A protein and the small-molecule ligand that binds it are described below.
Small molecule (SMILES): NC(=[NH2+])NCCC[C@H](N)C(=O)O

Sequence of chain 1.A:
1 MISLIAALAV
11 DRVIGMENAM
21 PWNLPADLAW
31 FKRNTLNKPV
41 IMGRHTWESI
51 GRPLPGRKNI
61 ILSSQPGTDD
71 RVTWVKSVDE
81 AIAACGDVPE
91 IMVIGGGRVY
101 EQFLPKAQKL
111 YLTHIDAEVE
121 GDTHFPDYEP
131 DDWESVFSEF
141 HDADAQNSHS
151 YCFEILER

Binding-site contacts:
Ligand atom CG contacts residue ARG158 of chain 1.A at 4.4 Å.
Ligand atom N contacts residue TRP133 of chain 1.A at 4.3 Å.
Ligand atom N contacts residue ASP132 of chain 1.A at 2.6 Å (salt-bridge).
Ligand atom CG contacts residue ASP132 of chain 1.A at 4.5 Å.
Ligand atom CZ contacts residue GLU134 of chain 1.A at 4.0 Å.
Ligand atom NH1 contacts residue PRO130 of chain 1.A at 3.6 Å.
Ligand atom CA contacts residue ARG158 of chain 1.A at 3.6 Å.
Ligand atom CB contacts residue ASP131 of chain 1.A at 3.9 Å.
Ligand atom CG contacts residue GLU134 of chain 1.A at 4.2 Å.
Ligand atom CA contacts residue ASP132 of chain 1.A at 3.9 Å.
Ligand atom NE contacts residue GLU134 of chain 1.A at 4.2 Å.
Ligand atom CB contacts residue ASP132 of chain 1.A at 4.2 Å.
Ligand atom NH2 contacts residue GLU134 of chain 1.A at 3.7 Å.
Ligand atom CD contacts residue ASP131 of chain 1.A at 3.9 Å.
Ligand atom NE contacts residue ASP131 of chain 1.A at 2.8 Å (salt-bridge).
Ligand atom NH1 contacts residue ASP131 of chain 1.A at 3.1 Å (salt-bridge).
Ligand atom CZ contacts residue ASP131 of chain 1.A at 3.4 Å.
Ligand atom NH1 contacts residue TRP133 of chain 1.A at 3.0 Å (h-bond).
Ligand atom N contacts residue GLU157 of chain 1.A at 4.4 Å.
Ligand atom CD contacts residue GLU134 of chain 1.A at 4.2 Å.
Ligand atom CG contacts residue ASP131 of chain 1.A at 4.1 Å.
Ligand atom NH2 contacts residue TRP133 of chain 1.A at 4.3 Å.
Ligand atom CZ contacts residue TRP133 of chain 1.A at 3.5 Å (hydrophobic).
Ligand atom NE contacts residue TRP133 of chain 1.A at 3.8 Å.
Ligand atom N contacts residue ARG158 of chain 1.A at 2.7 Å.
Ligand atom NH1 contacts residue GLU134 of chain 1.A at 4.3 Å.